This protein binds this small molecule.
Small molecule (SMILES): CC(C)(N)CNc1nc(-c2ccc3[nH]ncc3c2)nc2cnccc12

Sequence of chain 1.B:
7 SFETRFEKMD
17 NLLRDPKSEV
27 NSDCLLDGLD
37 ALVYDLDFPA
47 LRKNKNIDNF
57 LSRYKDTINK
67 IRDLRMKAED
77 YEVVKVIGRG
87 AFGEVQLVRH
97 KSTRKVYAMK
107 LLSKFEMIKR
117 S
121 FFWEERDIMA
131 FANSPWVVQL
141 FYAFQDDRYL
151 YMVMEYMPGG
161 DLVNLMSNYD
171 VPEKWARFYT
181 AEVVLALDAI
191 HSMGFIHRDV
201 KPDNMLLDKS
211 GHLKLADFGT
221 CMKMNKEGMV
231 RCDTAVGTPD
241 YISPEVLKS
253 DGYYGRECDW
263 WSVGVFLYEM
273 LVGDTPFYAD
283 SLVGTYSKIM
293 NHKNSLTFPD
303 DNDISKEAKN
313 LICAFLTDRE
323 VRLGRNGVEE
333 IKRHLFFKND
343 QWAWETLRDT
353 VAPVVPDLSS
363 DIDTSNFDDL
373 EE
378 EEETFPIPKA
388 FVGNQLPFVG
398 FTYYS

Binding-site contacts:
Ligand atom N5 contacts residue ALA104 of chain 1.B at 3.4 Å.
Ligand atom C11 contacts residue MET154 of chain 1.B at 4.0 Å (hydrophobic).
Ligand atom C16 contacts residue ASP161 of chain 1.B at 4.0 Å.
Ligand atom C10 contacts residue ALA104 of chain 1.B at 3.7 Å (hydrophobic).
Ligand atom N5 contacts residue GLU155 of chain 1.B at 3.0 Å (salt-bridge).
Ligand atom C14 contacts residue LEU206 of chain 1.B at 3.9 Å (hydrophobic).
Ligand atom N7 contacts residue ASP161 of chain 1.B at 3.5 Å (salt-bridge).
Ligand atom C12 contacts residue GLU155 of chain 1.B at 3.8 Å.
Ligand atom C14 contacts residue ALA104 of chain 1.B at 4.0 Å (hydrophobic).
Ligand atom C13 contacts residue LEU206 of chain 1.B at 3.9 Å (hydrophobic).
Ligand atom C3 contacts residue LYS106 of chain 1.B at 3.6 Å.
Ligand atom C17 contacts residue ILE83 of chain 1.B at 3.8 Å (hydrophobic).
Ligand atom C13 contacts residue ALA104 of chain 1.B at 3.7 Å (hydrophobic).
Ligand atom C4 contacts residue VAL91 of chain 1.B at 3.9 Å (hydrophobic).
Ligand atom C9 contacts residue ILE83 of chain 1.B at 3.6 Å (hydrophobic).
Ligand atom C1 contacts residue ASP217 of chain 1.B at 3.6 Å.
Ligand atom C18 contacts residue ILE83 of chain 1.B at 3.8 Å (hydrophobic).
Ligand atom C14 contacts residue PHE369 of chain 1.B at 3.5 Å (hydrophobic).
Ligand atom N5 contacts residue TYR156 of chain 1.B at 3.8 Å.
Ligand atom C17 contacts residue ASP161 of chain 1.B at 3.5 Å.
Ligand atom N4 contacts residue MET157 of chain 1.B at 3.0 Å (h-bond).
Ligand atom N1 contacts residue LYS106 of chain 1.B at 3.1 Å (salt-bridge).
Ligand atom C18 contacts residue PHE369 of chain 1.B at 3.8 Å (hydrophobic).
Ligand atom C6 contacts residue VAL91 of chain 1.B at 4.0 Å (hydrophobic).
Ligand atom C7 contacts residue VAL91 of chain 1.B at 3.7 Å (hydrophobic).
Ligand atom C2 contacts residue VAL91 of chain 1.B at 3.9 Å (hydrophobic).
Ligand atom N7 contacts residue ASP203 of chain 1.B at 2.8 Å (salt-bridge).
Ligand atom C18 contacts residue LEU206 of chain 1.B at 3.9 Å (hydrophobic).
Ligand atom C15 contacts residue ILE83 of chain 1.B at 3.6 Å (hydrophobic).
Ligand atom C12 contacts residue ALA104 of chain 1.B at 3.4 Å (hydrophobic).
Ligand atom N4 contacts residue GLU155 of chain 1.B at 3.9 Å.
Ligand atom C10 contacts residue VAL138 of chain 1.B at 3.8 Å (hydrophobic).
Ligand atom N4 contacts residue TYR156 of chain 1.B at 3.7 Å.
Ligand atom C3 contacts residue ASP217 of chain 1.B at 3.4 Å.
Ligand atom N5 contacts residue MET157 of chain 1.B at 3.4 Å (h-bond).
Ligand atom N1 contacts residue ASP217 of chain 1.B at 3.1 Å.
Ligand atom C5 contacts residue VAL91 of chain 1.B at 3.6 Å (hydrophobic).
Ligand atom N4 contacts residue ALA104 of chain 1.B at 3.9 Å.
Ligand atom C4 contacts residue ASP217 of chain 1.B at 4.0 Å.
Ligand atom N2 contacts residue VAL91 of chain 1.B at 3.7 Å.